Binding-site contacts:
Ligand atom C4 contacts residue TYR156 of chain 1.A at 3.9 Å (hydrophobic).
Ligand atom C3 contacts residue ASP66 of chain 1.A at 3.5 Å.
Ligand atom O6 contacts residue TYR156 of chain 1.A at 3.0 Å (h-bond).
Ligand atom O2 contacts residue TRP63 of chain 1.A at 3.4 Å (h-bond).
Ligand atom C1 contacts residue ASP15 of chain 1.A at 3.5 Å.
Ligand atom O2 contacts residue GLU112 of chain 1.A at 2.7 Å (salt-bridge).
Ligand atom C2 contacts residue TRP341 of chain 1.A at 3.9 Å (hydrophobic).
Ligand atom O3 contacts residue TRP341 of chain 1.A at 3.8 Å.
Ligand atom O2 contacts residue ALA64 of chain 1.A at 3.2 Å.
Ligand atom C4 contacts residue ARG67 of chain 1.A at 3.9 Å.
Ligand atom O6 contacts residue GLU154 of chain 1.A at 2.6 Å (salt-bridge).
Ligand atom O6 contacts residue PHE157 of chain 1.A at 3.8 Å.
Ligand atom C6 contacts residue TRP341 of chain 1.A at 3.6 Å (hydrophobic).
Ligand atom O2 contacts residue LYS16 of chain 1.A at 2.7 Å (salt-bridge).
Ligand atom O3 contacts residue ALA64 of chain 1.A at 3.3 Å.
Ligand atom C2 contacts residue TRP231 of chain 1.A at 3.8 Å (hydrophobic).
Ligand atom C1 contacts residue LYS16 of chain 1.A at 3.6 Å.
Ligand atom C4 contacts residue TRP341 of chain 1.A at 3.5 Å (hydrophobic).
Ligand atom O2 contacts residue MET331 of chain 1.A at 3.8 Å.
Ligand atom O2 contacts residue ASP66 of chain 1.A at 2.7 Å (salt-bridge).
Ligand atom O1 contacts residue LYS16 of chain 1.A at 3.1 Å (salt-bridge).
Ligand atom C6 contacts residue PRO155 of chain 1.A at 3.9 Å (hydrophobic).
Ligand atom O3 contacts residue GLU112 of chain 1.A at 3.8 Å.
Ligand atom O3 contacts residue ARG67 of chain 1.A at 3.2 Å (salt-bridge).
Ligand atom O3 contacts residue TRP63 of chain 1.A at 3.3 Å (h-bond).
Ligand atom C6 contacts residue TYR156 of chain 1.A at 3.8 Å (hydrophobic).
Ligand atom C2 contacts residue GLU112 of chain 1.A at 3.4 Å.
Ligand atom O3 contacts residue ASP66 of chain 1.A at 2.6 Å (salt-bridge).
Ligand atom O4 contacts residue ARG67 of chain 1.A at 2.7 Å (salt-bridge).
Ligand atom O1 contacts residue ASN13 of chain 1.A at 3.6 Å (h-bond).
Ligand atom C2 contacts residue LYS16 of chain 1.A at 3.7 Å.
Ligand atom C6 contacts residue GLU154 of chain 1.A at 3.3 Å.
Ligand atom C3 contacts residue TRP63 of chain 1.A at 3.6 Å (hydrophobic).
Ligand atom O1 contacts residue ASP15 of chain 1.A at 2.9 Å (salt-bridge).
Ligand atom C1 contacts residue TYR156 of chain 1.A at 3.5 Å (hydrophobic).
Ligand atom O5 contacts residue TYR156 of chain 1.A at 3.2 Å.
Ligand atom C2 contacts residue ASP66 of chain 1.A at 3.4 Å.
Ligand atom O4 contacts residue TRP341 of chain 1.A at 3.8 Å.
Ligand atom C1 contacts residue TRP231 of chain 1.A at 3.7 Å (hydrophobic).
Ligand atom O6 contacts residue PRO155 of chain 1.A at 3.4 Å.

Sequence of chain 1.A:
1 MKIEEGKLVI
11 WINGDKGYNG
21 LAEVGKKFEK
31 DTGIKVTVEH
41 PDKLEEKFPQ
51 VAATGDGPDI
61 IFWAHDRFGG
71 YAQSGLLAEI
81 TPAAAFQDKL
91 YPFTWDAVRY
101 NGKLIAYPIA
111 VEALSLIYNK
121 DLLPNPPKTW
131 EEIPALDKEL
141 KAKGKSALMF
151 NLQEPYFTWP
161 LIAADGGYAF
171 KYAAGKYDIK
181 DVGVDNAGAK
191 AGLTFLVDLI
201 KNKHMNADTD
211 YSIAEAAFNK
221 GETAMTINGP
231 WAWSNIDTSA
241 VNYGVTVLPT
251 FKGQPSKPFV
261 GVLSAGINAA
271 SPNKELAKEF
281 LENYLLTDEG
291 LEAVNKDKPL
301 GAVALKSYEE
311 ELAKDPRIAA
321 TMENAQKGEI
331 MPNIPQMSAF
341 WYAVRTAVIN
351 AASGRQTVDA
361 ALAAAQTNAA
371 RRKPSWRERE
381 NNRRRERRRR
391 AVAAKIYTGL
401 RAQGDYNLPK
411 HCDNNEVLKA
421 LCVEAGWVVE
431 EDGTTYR

This small molecule binds to this protein.
Small molecule (SMILES): OC[C@H]1O[C@H](O[C@H]2[C@H](O)[C@@H](O)[C@@H](O)O[C@@H]2CO)[C@H](O)[C@@H](O)[C@@H]1O